Binding-site contacts:
Ligand atom O5 contacts residue GLN89 of chain 1.D at 4.2 Å.
Ligand atom C7 contacts residue ASN94 of chain 1.D at 3.3 Å.
Ligand atom N2 contacts residue ASN94 of chain 1.D at 2.9 Å (h-bond).
Ligand atom C1 contacts residue ASN94 of chain 1.D at 1.4 Å.
Ligand atom C4 contacts residue ASN94 of chain 1.D at 4.2 Å.
Ligand atom N2 contacts residue GLN89 of chain 1.D at 3.4 Å (h-bond).
Ligand atom C8 contacts residue ASN94 of chain 1.D at 4.1 Å.
Ligand atom C3 contacts residue ASN94 of chain 1.D at 3.8 Å.
Ligand atom C3 contacts residue GLN89 of chain 1.D at 4.5 Å.
Ligand atom C2 contacts residue GLN89 of chain 1.D at 3.2 Å.
Ligand atom C1 contacts residue GLN89 of chain 1.D at 3.6 Å.
Ligand atom C2 contacts residue ASN94 of chain 1.D at 2.4 Å.
Ligand atom O5 contacts residue ASN94 of chain 1.D at 2.3 Å (h-bond).
Ligand atom O7 contacts residue ASN94 of chain 1.D at 3.1 Å (h-bond).
Ligand atom C5 contacts residue ASN94 of chain 1.D at 3.6 Å.

The protein below binds the small molecule below.
Small molecule (SMILES): CC(=O)N[C@@H]1[C@@H](O)[C@H](O)[C@@H](CO)O[C@H]1O

Sequence of chain 1.D:
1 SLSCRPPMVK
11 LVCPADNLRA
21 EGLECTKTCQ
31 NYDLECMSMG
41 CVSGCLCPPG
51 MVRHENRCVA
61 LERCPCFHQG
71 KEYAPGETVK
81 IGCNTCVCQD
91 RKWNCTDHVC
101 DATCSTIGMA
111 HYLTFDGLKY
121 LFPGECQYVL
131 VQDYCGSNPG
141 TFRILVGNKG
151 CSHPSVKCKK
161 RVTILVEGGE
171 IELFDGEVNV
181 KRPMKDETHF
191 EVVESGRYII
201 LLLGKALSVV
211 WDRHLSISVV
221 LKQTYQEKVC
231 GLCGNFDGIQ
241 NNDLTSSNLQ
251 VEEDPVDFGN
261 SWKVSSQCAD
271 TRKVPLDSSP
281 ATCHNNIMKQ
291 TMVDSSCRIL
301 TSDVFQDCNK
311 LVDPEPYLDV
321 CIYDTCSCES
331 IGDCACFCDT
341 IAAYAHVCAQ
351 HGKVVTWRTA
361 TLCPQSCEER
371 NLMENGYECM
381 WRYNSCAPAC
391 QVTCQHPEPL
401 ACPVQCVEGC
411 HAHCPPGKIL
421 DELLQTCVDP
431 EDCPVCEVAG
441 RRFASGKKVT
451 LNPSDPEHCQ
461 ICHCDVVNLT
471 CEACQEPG